The protein below binds the small molecule below.
Small molecule (SMILES): CC(=O)N[C@H]1[C@H](O[C@H]2[C@H](O)[C@@H](NC(C)=O)CO[C@@H]2CO)O[C@H](CO)[C@@H](O)[C@@H]1O

Sequence of chain 2.E:
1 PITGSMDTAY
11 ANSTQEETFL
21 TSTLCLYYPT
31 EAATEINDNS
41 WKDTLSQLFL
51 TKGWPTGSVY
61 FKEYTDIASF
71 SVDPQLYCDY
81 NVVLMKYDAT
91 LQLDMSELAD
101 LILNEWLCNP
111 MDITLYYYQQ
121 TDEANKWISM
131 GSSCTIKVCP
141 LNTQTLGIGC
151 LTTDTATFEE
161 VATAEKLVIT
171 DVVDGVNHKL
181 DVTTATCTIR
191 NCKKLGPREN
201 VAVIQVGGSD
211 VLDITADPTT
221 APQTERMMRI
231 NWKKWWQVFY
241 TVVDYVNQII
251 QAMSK

Binding-site contacts:
Ligand atom O5 contacts residue ASN12 of chain 2.E at 2.7 Å (h-bond).
Ligand atom O7 contacts residue ASN12 of chain 2.E at 3.6 Å.
Ligand atom N2 contacts residue ASN12 of chain 2.E at 3.8 Å.
Ligand atom C5 contacts residue ASN12 of chain 2.E at 4.1 Å.
Ligand atom C2 contacts residue ASN12 of chain 2.E at 3.3 Å.
Ligand atom C1 contacts residue ASN12 of chain 2.E at 2.2 Å.
Ligand atom C7 contacts residue ASN12 of chain 2.E at 3.9 Å.